Binding-site contacts:
Ligand atom O7 contacts residue ARG113 of chain 1.C at 4.4 Å.
Ligand atom C5 contacts residue LYS117 of chain 1.C at 3.8 Å.
Ligand atom C1 contacts residue ASN103 of chain 1.C at 1.4 Å.
Ligand atom O7 contacts residue ASN103 of chain 1.C at 3.2 Å (h-bond).
Ligand atom C8 contacts residue ASN103 of chain 1.C at 4.4 Å.
Ligand atom C3 contacts residue ASN103 of chain 1.C at 3.8 Å.
Ligand atom C6 contacts residue LYS117 of chain 1.C at 3.4 Å.
Ligand atom C7 contacts residue ASN103 of chain 1.C at 3.2 Å.
Ligand atom C4 contacts residue ASN103 of chain 1.C at 4.2 Å.
Ligand atom O5 contacts residue LYS117 of chain 1.C at 3.8 Å.
Ligand atom O5 contacts residue ASN103 of chain 1.C at 2.4 Å (h-bond).
Ligand atom C5 contacts residue ASN103 of chain 1.C at 3.7 Å.
Ligand atom N2 contacts residue ASN103 of chain 1.C at 2.9 Å (h-bond).
Ligand atom C2 contacts residue ASN103 of chain 1.C at 2.5 Å.

Sequence of chain 1.C:
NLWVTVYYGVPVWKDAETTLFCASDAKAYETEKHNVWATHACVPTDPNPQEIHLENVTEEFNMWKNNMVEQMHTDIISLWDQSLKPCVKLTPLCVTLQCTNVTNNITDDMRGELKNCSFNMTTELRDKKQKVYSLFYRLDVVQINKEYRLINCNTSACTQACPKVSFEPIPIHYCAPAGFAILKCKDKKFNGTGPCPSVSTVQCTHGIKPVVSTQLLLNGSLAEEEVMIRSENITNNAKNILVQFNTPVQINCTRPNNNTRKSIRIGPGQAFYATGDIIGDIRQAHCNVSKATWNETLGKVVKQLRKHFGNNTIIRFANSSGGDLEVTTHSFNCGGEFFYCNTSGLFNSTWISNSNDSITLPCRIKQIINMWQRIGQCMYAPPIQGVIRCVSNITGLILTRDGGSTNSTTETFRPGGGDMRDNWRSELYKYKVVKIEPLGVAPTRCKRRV

The small molecule below binds the protein below.
Small molecule (SMILES): CC(=O)N[C@@H]1[C@@H](O)[C@H](O)[C@@H](CO)O[C@H]1O